Sequence of chain 1.B:
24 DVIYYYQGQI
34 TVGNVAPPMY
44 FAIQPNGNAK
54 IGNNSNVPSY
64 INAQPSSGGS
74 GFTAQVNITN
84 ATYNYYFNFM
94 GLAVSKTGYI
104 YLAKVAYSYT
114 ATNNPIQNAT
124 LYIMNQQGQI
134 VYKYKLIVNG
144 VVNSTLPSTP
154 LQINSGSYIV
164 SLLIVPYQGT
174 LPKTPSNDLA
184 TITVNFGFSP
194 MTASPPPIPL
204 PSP

Binding-site contacts:
Ligand atom C7 contacts residue ASN56 of chain 1.B at 3.2 Å.
Ligand atom C8 contacts residue PHE90 of chain 1.B at 3.9 Å (hydrophobic).
Ligand atom C3 contacts residue GLN130 of chain 1.B at 3.5 Å.
Ligand atom O6 contacts residue PHE90 of chain 1.B at 3.4 Å.
Ligand atom O5 contacts residue ALA52 of chain 1.B at 3.7 Å.
Ligand atom O6 contacts residue LYS53 of chain 1.B at 3.8 Å.
Ligand atom C8 contacts residue GLN130 of chain 1.B at 3.6 Å.
Ligand atom O2 contacts residue GLN130 of chain 1.B at 3.9 Å.
Ligand atom O1S6 contacts residue GLN130 of chain 1.B at 4.1 Å.
Ligand atom C1 contacts residue ASN56 of chain 1.B at 1.4 Å.
Ligand atom O5 contacts residue LYS53 of chain 1.B at 3.5 Å.
Ligand atom O4 contacts residue PRO199 of chain 1.C at 3.6 Å.
Ligand atom C1 contacts residue ALA52 of chain 1.B at 3.7 Å (hydrophobic).
Ligand atom C5 contacts residue ASN56 of chain 1.B at 3.6 Å.
Ligand atom O6 contacts residue PRO199 of chain 1.C at 3.6 Å.
Ligand atom O7 contacts residue ILE201 of chain 1.C at 3.9 Å.
Ligand atom C6 contacts residue LYS53 of chain 1.B at 3.1 Å.
Ligand atom C1 contacts residue PRO199 of chain 1.C at 4.1 Å (hydrophobic).
Ligand atom C2 contacts residue GLN130 of chain 1.B at 4.1 Å.
Ligand atom O7 contacts residue ASN56 of chain 1.B at 3.3 Å (h-bond).
Ligand atom C5 contacts residue ASN91 of chain 1.B at 3.5 Å.
Ligand atom O7 contacts residue ALA52 of chain 1.B at 3.6 Å (h-bond).
Ligand atom C8 contacts residue GLN129 of chain 1.B at 3.6 Å.
Ligand atom O5 contacts residue ASN56 of chain 1.B at 2.4 Å (h-bond).
Ligand atom C8 contacts residue GLY131 of chain 1.B at 3.6 Å.
Ligand atom C6 contacts residue ASN91 of chain 1.B at 3.3 Å.
Ligand atom O5 contacts residue ASN91 of chain 1.B at 3.4 Å (h-bond).
Ligand atom O6 contacts residue PRO198 of chain 1.C at 3.6 Å.
Ligand atom C2 contacts residue ASN56 of chain 1.B at 2.5 Å.
Ligand atom C6 contacts residue PRO198 of chain 1.C at 4.1 Å (hydrophobic).
Ligand atom C4 contacts residue SER197 of chain 1.C at 4.1 Å.
Ligand atom O6 contacts residue ILE162 of chain 1.B at 3.5 Å.
Ligand atom O5 contacts residue PRO199 of chain 1.C at 3.7 Å.
Ligand atom O6 contacts residue ASN91 of chain 1.B at 3.3 Å (h-bond).
Ligand atom C6 contacts residue SER197 of chain 1.C at 3.5 Å.
Ligand atom C3 contacts residue ASN56 of chain 1.B at 3.8 Å.
Ligand atom O4 contacts residue GLN130 of chain 1.B at 3.6 Å.
Ligand atom N2 contacts residue ASN56 of chain 1.B at 2.9 Å (h-bond).
Ligand atom C4 contacts residue GLN130 of chain 1.B at 4.1 Å.
Ligand atom O4 contacts residue SER197 of chain 1.C at 3.2 Å (h-bond).

Sequence of chain 1.C:
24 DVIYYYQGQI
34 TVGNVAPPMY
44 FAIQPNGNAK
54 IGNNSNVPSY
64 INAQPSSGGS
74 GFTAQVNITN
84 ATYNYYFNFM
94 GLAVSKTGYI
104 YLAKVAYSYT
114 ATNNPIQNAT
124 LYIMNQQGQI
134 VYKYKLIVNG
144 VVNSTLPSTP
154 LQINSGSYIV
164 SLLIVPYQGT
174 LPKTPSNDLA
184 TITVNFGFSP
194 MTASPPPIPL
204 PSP

The protein below binds the small molecule below.
Small molecule (SMILES): CC(=O)N[C@H]1[C@H](O[C@H]2[C@H](O)[C@@H](NC(C)=O)CO[C@@H]2CO)O[C@H](CO[C@H]2O[C@H](CO)[C@@H](O)[C@H](O)[C@@H]2O)[C@@H](O[C@H]2O[C@H](CO)[C@@H](O)[C@H](O)[C@@H]2O)[C@@H]1O[C@@H]1O[C@H](CS(=O)(=O)O)[C@@H](O[C@@H]2O[C@H](CO)[C@@H](O)[C@H](O)[C@H]2O)[C@H](O)[C@H]1O